A small-molecule ligand and the protein it binds are described below.
Small molecule (SMILES): Cc1cc(C(=O)Nc2cc(Cl)cc(N3CCCCC3)c2)cc(C)c1OCCN

Binding-site contacts:
Ligand atom C18 contacts residue SER198 of chain 1.A at 3.8 Å.
Ligand atom C22 contacts residue GLY219 of chain 1.A at 3.4 Å.
Ligand atom C19 contacts residue SER198 of chain 1.A at 3.4 Å.
Ligand atom C19 contacts residue VAL216 of chain 1.A at 3.5 Å (hydrophobic).
Ligand atom N13 contacts residue HIS46 of chain 1.A at 3.6 Å.
Ligand atom CL contacts residue HIS94 of chain 1.A at 3.4 Å.
Ligand atom C23 contacts residue GLY221 of chain 1.A at 3.7 Å.
Ligand atom CL contacts residue HIS46 of chain 1.A at 3.9 Å.
Ligand atom C9 contacts residue HIS46 of chain 1.A at 3.5 Å.
Ligand atom C14 contacts residue ACT1 of chain 1.B at 3.9 Å.
Ligand atom C17 contacts residue ACT1 of chain 1.B at 3.5 Å.
Ligand atom O21 contacts residue CYS194 of chain 1.A at 3.5 Å.
Ligand atom C12 contacts residue HIS46 of chain 1.A at 3.5 Å.
Ligand atom C12 contacts residue ACT1 of chain 1.B at 3.4 Å.
Ligand atom N13 contacts residue ACT1 of chain 1.B at 3.5 Å (h-bond).
Ligand atom C23 contacts residue TRP218 of chain 1.A at 3.9 Å (hydrophobic).
Ligand atom C19 contacts residue CYS194 of chain 1.A at 3.8 Å (hydrophobic).
Ligand atom C22 contacts residue TRP218 of chain 1.A at 3.7 Å (hydrophobic).
Ligand atom N24 contacts residue GLY221 of chain 1.A at 2.9 Å (h-bond).
Ligand atom C2 contacts residue GLN195 of chain 1.A at 3.8 Å.
Ligand atom C23 contacts residue SER193 of chain 1.A at 3.3 Å.
Ligand atom C29 contacts residue GLY221 of chain 1.A at 3.5 Å.
Ligand atom C20 contacts residue CYS194 of chain 1.A at 3.7 Å (hydrophobic).
Ligand atom O15 contacts residue GLN195 of chain 1.A at 3.1 Å (h-bond).
Ligand atom N24 contacts residue CYS222 of chain 1.A at 3.7 Å.
Ligand atom CL contacts residue TYR87 of chain 1.A at 4.0 Å.
Ligand atom O21 contacts residue GLN195 of chain 1.A at 3.9 Å.
Ligand atom C29 contacts residue CYS222 of chain 1.A at 3.4 Å (hydrophobic).
Ligand atom C20 contacts residue GLN195 of chain 1.A at 3.6 Å.
Ligand atom C31 contacts residue ACT1 of chain 1.B at 3.2 Å.
Ligand atom C17 contacts residue SER198 of chain 1.A at 3.3 Å.
Ligand atom C23 contacts residue ASP192 of chain 1.A at 3.9 Å.
Ligand atom N24 contacts residue SER193 of chain 1.A at 2.7 Å (h-bond).
Ligand atom C11 contacts residue HIS94 of chain 1.A at 3.8 Å.
Ligand atom N24 contacts residue ASP192 of chain 1.A at 2.8 Å (salt-bridge).
Ligand atom C18 contacts residue CYS194 of chain 1.A at 3.9 Å (hydrophobic).
Ligand atom C30 contacts residue GLN195 of chain 1.A at 3.8 Å.
Ligand atom C22 contacts residue GLY221 of chain 1.A at 3.6 Å.
Ligand atom C11 contacts residue HIS46 of chain 1.A at 3.2 Å.
Ligand atom C28 contacts residue GLN195 of chain 1.A at 3.6 Å.

Sequence of chain 1.A:
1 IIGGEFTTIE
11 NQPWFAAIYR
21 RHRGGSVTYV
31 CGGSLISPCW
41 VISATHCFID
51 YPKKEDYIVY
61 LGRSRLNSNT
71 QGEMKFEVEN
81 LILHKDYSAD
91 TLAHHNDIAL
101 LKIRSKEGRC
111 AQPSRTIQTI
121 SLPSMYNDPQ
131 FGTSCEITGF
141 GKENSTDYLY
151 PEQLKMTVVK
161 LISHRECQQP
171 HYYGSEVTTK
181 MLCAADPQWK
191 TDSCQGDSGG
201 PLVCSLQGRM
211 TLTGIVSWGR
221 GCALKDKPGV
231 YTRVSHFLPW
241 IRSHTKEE